The protein below binds the small molecule below.
Small molecule (SMILES): CC(=O)N[C@@H]1[C@@H](O)[C@H](O)[C@@H](CO)O[C@H]1O

Sequence of chain 1.D:
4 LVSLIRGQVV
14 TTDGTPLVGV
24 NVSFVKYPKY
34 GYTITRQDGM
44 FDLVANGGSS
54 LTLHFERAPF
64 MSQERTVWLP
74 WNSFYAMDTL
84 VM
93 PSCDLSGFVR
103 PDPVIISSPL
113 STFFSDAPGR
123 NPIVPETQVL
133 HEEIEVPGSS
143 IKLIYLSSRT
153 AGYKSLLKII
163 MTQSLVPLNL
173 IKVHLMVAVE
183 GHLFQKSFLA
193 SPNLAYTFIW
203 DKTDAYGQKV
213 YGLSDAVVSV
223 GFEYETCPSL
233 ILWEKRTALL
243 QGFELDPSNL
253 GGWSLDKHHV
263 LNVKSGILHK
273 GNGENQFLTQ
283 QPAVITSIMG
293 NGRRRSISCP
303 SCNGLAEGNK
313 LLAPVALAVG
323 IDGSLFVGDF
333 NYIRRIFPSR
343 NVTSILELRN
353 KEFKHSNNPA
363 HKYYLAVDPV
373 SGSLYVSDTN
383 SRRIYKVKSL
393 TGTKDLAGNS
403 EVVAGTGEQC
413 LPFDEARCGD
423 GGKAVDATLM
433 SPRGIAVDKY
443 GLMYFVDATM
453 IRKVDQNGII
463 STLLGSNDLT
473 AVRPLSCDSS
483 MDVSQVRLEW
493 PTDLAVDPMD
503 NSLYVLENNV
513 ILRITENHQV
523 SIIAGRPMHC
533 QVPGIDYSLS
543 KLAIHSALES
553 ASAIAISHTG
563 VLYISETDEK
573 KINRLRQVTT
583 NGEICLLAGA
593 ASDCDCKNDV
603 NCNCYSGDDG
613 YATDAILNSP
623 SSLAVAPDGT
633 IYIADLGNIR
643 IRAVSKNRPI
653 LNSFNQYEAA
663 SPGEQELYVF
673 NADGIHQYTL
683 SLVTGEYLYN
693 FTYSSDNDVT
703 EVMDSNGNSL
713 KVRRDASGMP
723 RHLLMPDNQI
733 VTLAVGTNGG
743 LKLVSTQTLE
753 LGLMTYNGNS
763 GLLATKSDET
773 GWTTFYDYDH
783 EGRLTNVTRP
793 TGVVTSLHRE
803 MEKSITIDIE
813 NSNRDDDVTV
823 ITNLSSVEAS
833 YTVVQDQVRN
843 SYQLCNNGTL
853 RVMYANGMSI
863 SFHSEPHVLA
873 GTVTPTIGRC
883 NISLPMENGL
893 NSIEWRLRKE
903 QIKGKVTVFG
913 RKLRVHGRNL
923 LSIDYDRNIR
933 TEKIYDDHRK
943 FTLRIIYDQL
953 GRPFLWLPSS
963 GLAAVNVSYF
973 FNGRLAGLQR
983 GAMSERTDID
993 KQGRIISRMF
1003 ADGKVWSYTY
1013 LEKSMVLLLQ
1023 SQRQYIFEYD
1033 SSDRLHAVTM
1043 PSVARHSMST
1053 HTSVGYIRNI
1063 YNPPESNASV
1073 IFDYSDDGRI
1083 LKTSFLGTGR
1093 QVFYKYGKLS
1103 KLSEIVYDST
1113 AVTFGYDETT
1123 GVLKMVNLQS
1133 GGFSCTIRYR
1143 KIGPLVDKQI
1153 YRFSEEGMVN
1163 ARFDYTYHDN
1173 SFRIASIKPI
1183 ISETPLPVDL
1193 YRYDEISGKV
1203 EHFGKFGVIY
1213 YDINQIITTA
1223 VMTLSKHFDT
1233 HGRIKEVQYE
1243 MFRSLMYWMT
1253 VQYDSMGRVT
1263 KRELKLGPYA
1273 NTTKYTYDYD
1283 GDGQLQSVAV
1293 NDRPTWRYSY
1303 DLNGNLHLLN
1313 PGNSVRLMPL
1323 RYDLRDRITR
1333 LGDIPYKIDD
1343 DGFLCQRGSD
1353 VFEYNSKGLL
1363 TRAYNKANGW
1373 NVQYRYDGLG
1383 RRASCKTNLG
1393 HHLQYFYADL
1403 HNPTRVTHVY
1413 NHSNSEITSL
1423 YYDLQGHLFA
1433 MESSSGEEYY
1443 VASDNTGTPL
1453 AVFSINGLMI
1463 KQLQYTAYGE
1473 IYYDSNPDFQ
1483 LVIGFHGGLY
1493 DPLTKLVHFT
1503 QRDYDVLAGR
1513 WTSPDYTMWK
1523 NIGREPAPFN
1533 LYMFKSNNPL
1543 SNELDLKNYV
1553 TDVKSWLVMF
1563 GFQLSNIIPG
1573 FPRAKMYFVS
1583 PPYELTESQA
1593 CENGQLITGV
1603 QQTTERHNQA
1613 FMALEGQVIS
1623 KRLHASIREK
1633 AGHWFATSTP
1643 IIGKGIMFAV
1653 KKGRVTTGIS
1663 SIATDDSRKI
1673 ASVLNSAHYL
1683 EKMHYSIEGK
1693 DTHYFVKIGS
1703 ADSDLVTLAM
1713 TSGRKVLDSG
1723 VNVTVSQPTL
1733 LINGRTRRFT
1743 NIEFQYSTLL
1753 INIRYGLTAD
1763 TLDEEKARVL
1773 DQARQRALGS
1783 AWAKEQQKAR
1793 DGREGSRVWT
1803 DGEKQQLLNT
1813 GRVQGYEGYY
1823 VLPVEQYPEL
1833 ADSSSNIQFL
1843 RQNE

Binding-site contacts:
Ligand atom O6 contacts residue SER894 of chain 1.D at 4.3 Å.
Ligand atom C7 contacts residue ASN883 of chain 1.D at 3.5 Å.
Ligand atom O5 contacts residue ARG881 of chain 1.D at 4.2 Å.
Ligand atom C3 contacts residue ASN883 of chain 1.D at 3.8 Å.
Ligand atom O7 contacts residue ARG881 of chain 1.D at 3.9 Å.
Ligand atom C7 contacts residue HIS865 of chain 1.D at 4.1 Å.
Ligand atom C8 contacts residue HIS865 of chain 1.D at 3.4 Å.
Ligand atom C8 contacts residue ASN883 of chain 1.D at 4.2 Å.
Ligand atom C4 contacts residue ASN883 of chain 1.D at 4.1 Å.
Ligand atom C1 contacts residue ASN883 of chain 1.D at 1.4 Å.
Ligand atom C5 contacts residue SER894 of chain 1.D at 3.8 Å.
Ligand atom O5 contacts residue SER894 of chain 1.D at 3.0 Å (h-bond).
Ligand atom N2 contacts residue ASN883 of chain 1.D at 3.0 Å (h-bond).
Ligand atom O7 contacts residue HIS865 of chain 1.D at 4.2 Å.
Ligand atom C2 contacts residue ASN883 of chain 1.D at 2.4 Å.
Ligand atom C1 contacts residue ARG881 of chain 1.D at 4.5 Å.
Ligand atom C4 contacts residue ARG881 of chain 1.D at 4.2 Å.
Ligand atom C6 contacts residue ARG881 of chain 1.D at 3.7 Å.
Ligand atom C5 contacts residue ARG881 of chain 1.D at 3.5 Å.
Ligand atom C1 contacts residue SER894 of chain 1.D at 4.1 Å.
Ligand atom C5 contacts residue ASN883 of chain 1.D at 3.6 Å.
Ligand atom O4 contacts residue ARG881 of chain 1.D at 3.8 Å.
Ligand atom O6 contacts residue ARG881 of chain 1.D at 2.9 Å (salt-bridge).
Ligand atom O5 contacts residue ASN883 of chain 1.D at 2.3 Å (h-bond).
Ligand atom O7 contacts residue ASN883 of chain 1.D at 3.9 Å.
Ligand atom C6 contacts residue SER894 of chain 1.D at 3.3 Å.